Sequence of chain 1.A:
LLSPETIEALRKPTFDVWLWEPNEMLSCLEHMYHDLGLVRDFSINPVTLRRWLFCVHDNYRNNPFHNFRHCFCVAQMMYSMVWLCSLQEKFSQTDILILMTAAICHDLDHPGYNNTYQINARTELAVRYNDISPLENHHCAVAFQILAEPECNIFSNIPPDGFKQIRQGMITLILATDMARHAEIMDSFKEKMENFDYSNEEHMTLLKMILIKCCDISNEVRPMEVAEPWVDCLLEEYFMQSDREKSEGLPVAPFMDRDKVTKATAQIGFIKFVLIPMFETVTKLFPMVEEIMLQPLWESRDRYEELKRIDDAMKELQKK

A small-molecule ligand and the protein it binds are described below.
Small molecule (SMILES): C[C@@H](Nc1nc2c(cnn2C2CCCC2)c(=O)[nH]1)C(=O)N1CC2(COC2)C1

Binding-site contacts:
Ligand atom C2 contacts residue PHE272 of chain 1.A at 3.8 Å (hydrophobic).
Ligand atom C11 contacts residue TYR240 of chain 1.A at 3.7 Å (hydrophobic).
Ligand atom N3 contacts residue PHE272 of chain 1.A at 3.9 Å.
Ligand atom C15 contacts residue ALA268 of chain 1.A at 3.2 Å (hydrophobic).
Ligand atom C27 contacts residue HIS68 of chain 1.A at 3.8 Å.
Ligand atom N12 contacts residue ALA268 of chain 1.A at 3.0 Å (h-bond).
Ligand atom C4 contacts residue LEU236 of chain 1.A at 3.5 Å (hydrophobic).
Ligand atom N16 contacts residue PHE272 of chain 1.A at 4.0 Å.
Ligand atom C6 contacts residue LEU236 of chain 1.A at 4.0 Å (hydrophobic).
Ligand atom C4 contacts residue PHE272 of chain 1.A at 3.9 Å (hydrophobic).
Ligand atom O17 contacts residue PHE257 of chain 1.A at 3.5 Å.
Ligand atom C2 contacts residue LEU236 of chain 1.A at 3.4 Å (hydrophobic).
Ligand atom N8 contacts residue ILE219 of chain 1.A at 3.9 Å.
Ligand atom C27 contacts residue TYR240 of chain 1.A at 4.0 Å (hydrophobic).
Ligand atom N12 contacts residue PHE272 of chain 1.A at 3.9 Å.
Ligand atom O10 contacts residue PHE272 of chain 1.A at 3.8 Å.
Ligand atom C5 contacts residue LEU236 of chain 1.A at 3.9 Å (hydrophobic).
Ligand atom C25 contacts residue MET181 of chain 1.A at 4.0 Å (hydrophobic).
Ligand atom C13 contacts residue ALA268 of chain 1.A at 3.5 Å (hydrophobic).
Ligand atom N12 contacts residue GLN269 of chain 1.A at 3.8 Å.
Ligand atom C6 contacts residue GLN269 of chain 1.A at 3.5 Å.
Ligand atom C26 contacts residue HIS68 of chain 1.A at 3.5 Å.
Ligand atom C15 contacts residue PHE272 of chain 1.A at 3.9 Å (hydrophobic).
Ligand atom C18 contacts residue PHE272 of chain 1.A at 3.5 Å (hydrophobic).
Ligand atom O17 contacts residue TYR240 of chain 1.A at 2.6 Å (h-bond).
Ligand atom O22 contacts residue MET181 of chain 1.A at 3.9 Å.
Ligand atom N1 contacts residue ALA268 of chain 1.A at 4.0 Å.
Ligand atom N3 contacts residue LEU236 of chain 1.A at 3.3 Å.
Ligand atom C2 contacts residue GLN269 of chain 1.A at 3.8 Å.
Ligand atom O10 contacts residue GLN269 of chain 1.A at 3.0 Å (h-bond).
Ligand atom C14 contacts residue TYR240 of chain 1.A at 3.8 Å (hydrophobic).
Ligand atom C24 contacts residue MET181 of chain 1.A at 3.9 Å (hydrophobic).
Ligand atom N1 contacts residue LEU236 of chain 1.A at 3.7 Å.
Ligand atom C27 contacts residue LEU236 of chain 1.A at 3.8 Å (hydrophobic).
Ligand atom N1 contacts residue PHE272 of chain 1.A at 3.5 Å.
Ligand atom N1 contacts residue GLN269 of chain 1.A at 2.9 Å (h-bond).
Ligand atom C14 contacts residue PHE257 of chain 1.A at 3.9 Å (hydrophobic).
Ligand atom C6 contacts residue PHE272 of chain 1.A at 3.5 Å (hydrophobic).
Ligand atom C5 contacts residue PHE272 of chain 1.A at 3.6 Å (hydrophobic).
Ligand atom C21 contacts residue PHE257 of chain 1.A at 3.8 Å (hydrophobic).